Binding-site contacts:
Ligand atom O1 contacts residue GLU323 of chain 1.A at 2.7 Å (salt-bridge).
Ligand atom C3 contacts residue PRO252 of chain 1.A at 4.2 Å (hydrophobic).
Ligand atom O6 contacts residue GLU90 of chain 1.A at 3.3 Å (salt-bridge).
Ligand atom O3 contacts residue VAL250 of chain 1.A at 3.3 Å.
Ligand atom O3 contacts residue GLU90 of chain 1.A at 4.0 Å.
Ligand atom C5 contacts residue GLU318 of chain 1.A at 4.2 Å.
Ligand atom C3 contacts residue THR322 of chain 1.A at 4.1 Å.
Ligand atom O5 contacts residue GLU318 of chain 1.A at 3.5 Å (salt-bridge).
Ligand atom C4 contacts residue GLU318 of chain 1.A at 3.4 Å.
Ligand atom O2 contacts residue THR322 of chain 1.A at 2.7 Å (h-bond).
Ligand atom C3 contacts residue ALA251 of chain 1.A at 4.3 Å (hydrophobic).
Ligand atom C6 contacts residue GLU318 of chain 1.A at 3.8 Å.
Ligand atom C1 contacts residue GLU318 of chain 1.A at 3.6 Å.
Ligand atom O2 contacts residue GLY321 of chain 1.A at 4.0 Å.
Ligand atom O2 contacts residue GLU323 of chain 1.A at 4.3 Å.
Ligand atom O2 contacts residue GLU318 of chain 1.A at 4.3 Å.
Ligand atom O4 contacts residue GLU318 of chain 1.A at 2.9 Å (salt-bridge).
Ligand atom O3 contacts residue GLY91 of chain 1.A at 3.9 Å.
Ligand atom O4 contacts residue GLY321 of chain 1.A at 3.4 Å.
Ligand atom C3 contacts residue GLY321 of chain 1.A at 4.3 Å.
Ligand atom O3 contacts residue PRO252 of chain 1.A at 3.9 Å.
Ligand atom C2 contacts residue THR322 of chain 1.A at 3.8 Å.
Ligand atom O1 contacts residue VAL250 of chain 1.A at 3.5 Å (h-bond).
Ligand atom C1 contacts residue GLU323 of chain 1.A at 4.0 Å.
Ligand atom C3 contacts residue TYR319 of chain 1.A at 3.9 Å (hydrophobic).
Ligand atom C1 contacts residue VAL250 of chain 1.A at 3.6 Å (hydrophobic).
Ligand atom C2 contacts residue TYR319 of chain 1.A at 4.1 Å (hydrophobic).
Ligand atom O3 contacts residue THR322 of chain 1.A at 3.6 Å.
Ligand atom C6 contacts residue GLY321 of chain 1.A at 4.1 Å.
Ligand atom O3 contacts residue GLU318 of chain 1.A at 2.6 Å (salt-bridge).
Ligand atom O2 contacts residue LEU320 of chain 1.A at 3.6 Å (h-bond).
Ligand atom C2 contacts residue GLU318 of chain 1.A at 3.9 Å.
Ligand atom O2 contacts residue TYR319 of chain 1.A at 3.4 Å (h-bond).
Ligand atom C5 contacts residue GLY321 of chain 1.A at 3.6 Å.
Ligand atom C6 contacts residue VAL250 of chain 1.A at 3.8 Å (hydrophobic).
Ligand atom C3 contacts residue GLU318 of chain 1.A at 2.8 Å.
Ligand atom C2 contacts residue VAL250 of chain 1.A at 3.5 Å (hydrophobic).
Ligand atom C6 contacts residue GLU90 of chain 1.A at 4.1 Å.
Ligand atom C4 contacts residue GLY321 of chain 1.A at 3.9 Å.
Ligand atom O3 contacts residue ALA251 of chain 1.A at 3.3 Å (h-bond).

Sequence of chain 1.A:
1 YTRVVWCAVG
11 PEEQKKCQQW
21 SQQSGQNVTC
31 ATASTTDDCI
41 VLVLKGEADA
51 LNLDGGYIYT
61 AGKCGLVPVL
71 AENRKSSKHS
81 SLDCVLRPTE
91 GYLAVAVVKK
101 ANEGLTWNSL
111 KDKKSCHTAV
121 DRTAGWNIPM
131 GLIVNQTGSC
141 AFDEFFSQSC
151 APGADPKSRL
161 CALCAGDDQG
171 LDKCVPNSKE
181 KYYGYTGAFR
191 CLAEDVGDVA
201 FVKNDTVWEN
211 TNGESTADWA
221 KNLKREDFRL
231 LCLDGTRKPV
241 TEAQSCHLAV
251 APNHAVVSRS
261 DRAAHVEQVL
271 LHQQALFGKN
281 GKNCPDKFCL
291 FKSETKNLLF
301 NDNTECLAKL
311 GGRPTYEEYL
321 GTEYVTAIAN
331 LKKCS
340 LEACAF

A small-molecule ligand and the protein it binds are described below.
Small molecule (SMILES): OC[C@H]1O[C@@H](O[C@H]2[C@H](O)[C@@H](O)[C@H](O[C@H]3[C@H](O)[C@@H](O)[C@@H](O)O[C@@H]3CO)O[C@@H]2CO)[C@H](O)[C@@H](O)[C@@H]1O